Sequence of chain 1.B:
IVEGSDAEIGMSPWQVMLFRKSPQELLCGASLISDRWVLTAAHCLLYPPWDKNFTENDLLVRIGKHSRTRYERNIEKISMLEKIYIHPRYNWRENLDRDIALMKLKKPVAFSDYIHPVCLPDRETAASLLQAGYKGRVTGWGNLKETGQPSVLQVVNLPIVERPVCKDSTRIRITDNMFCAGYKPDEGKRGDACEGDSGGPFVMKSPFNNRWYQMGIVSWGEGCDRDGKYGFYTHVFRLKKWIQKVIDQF

This protein binds this small molecule.
Small molecule (SMILES): NC(=[NH2+])c1ccc2[nH]c(-c3ncccc3O)nc2c1

Binding-site contacts:
Ligand atom C7 contacts residue ASP199 of chain 1.B at 3.7 Å.
Ligand atom O6' contacts residue GLU202 of chain 1.B at 2.6 Å (salt-bridge).
Ligand atom C3 contacts residue SER226 of chain 1.B at 3.6 Å.
Ligand atom N2 contacts residue ALA200 of chain 1.B at 3.3 Å (h-bond).
Ligand atom C6 contacts residue GLY228 of chain 1.B at 3.2 Å.
Ligand atom N1 contacts residue ALA200 of chain 1.B at 3.1 Å (h-bond).
Ligand atom C6' contacts residue GLU202 of chain 1.B at 3.1 Å.
Ligand atom C4 contacts residue ZN1 of chain 1.E at 3.4 Å.
Ligand atom C1' contacts residue HIS43 of chain 1.B at 3.6 Å.
Ligand atom N2' contacts residue ZN1 of chain 1.F at 3.0 Å.
Ligand atom C2 contacts residue CYS201 of chain 1.B at 3.5 Å (hydrophobic).
Ligand atom C8 contacts residue ZN1 of chain 1.F at 3.4 Å.
Ligand atom N1 contacts residue GLY230 of chain 1.B at 2.6 Å (h-bond).
Ligand atom C4' contacts residue TRP50 of chain 1.B at 3.4 Å (hydrophobic).
Ligand atom C6' contacts residue HIS43 of chain 1.B at 3.3 Å.
Ligand atom N4 contacts residue ZN1 of chain 1.F at 2.4 Å.
Ligand atom C7 contacts residue ALA200 of chain 1.B at 3.1 Å (hydrophobic).
Ligand atom C3 contacts residue SER205 of chain 1.B at 3.1 Å.
Ligand atom C1' contacts residue ZN1 of chain 1.E at 2.6 Å.
Ligand atom N3 contacts residue SER226 of chain 1.B at 3.6 Å.
Ligand atom C3 contacts residue CYS201 of chain 1.B at 3.3 Å (hydrophobic).
Ligand atom C5' contacts residue TRP50 of chain 1.B at 3.4 Å (hydrophobic).
Ligand atom N3 contacts residue SER205 of chain 1.B at 2.9 Å (h-bond).
Ligand atom N3 contacts residue ZN1 of chain 1.E at 2.1 Å.
Ligand atom N2 contacts residue ASP199 of chain 1.B at 3.0 Å (salt-bridge).
Ligand atom C8 contacts residue ZN1 of chain 1.E at 2.7 Å.
Ligand atom C5 contacts residue ZN1 of chain 1.F at 3.4 Å.
Ligand atom C5' contacts residue ZN1 of chain 1.E at 3.4 Å.
Ligand atom O6' contacts residue ZN1 of chain 1.E at 1.9 Å.
Ligand atom C4 contacts residue SER205 of chain 1.B at 3.3 Å.
Ligand atom C6' contacts residue ZN1 of chain 1.E at 2.3 Å.
Ligand atom N1 contacts residue ASP199 of chain 1.B at 3.0 Å (salt-bridge).
Ligand atom C7 contacts residue GLY230 of chain 1.B at 3.7 Å.
Ligand atom C4 contacts residue SER226 of chain 1.B at 3.5 Å.
Ligand atom C6 contacts residue TRP227 of chain 1.B at 3.7 Å (hydrophobic).
Ligand atom N3 contacts residue HIS43 of chain 1.B at 3.7 Å.
Ligand atom O6' contacts residue HIS43 of chain 1.B at 3.4 Å (h-bond).
Ligand atom C5' contacts residue HIS43 of chain 1.B at 3.6 Å.
Ligand atom C1' contacts residue ZN1 of chain 1.F at 3.6 Å.
Ligand atom C1' contacts residue GLU202 of chain 1.B at 3.6 Å.